Binding-site contacts:
Ligand atom O7 contacts residue ASN64 of chain 1.E at 3.8 Å.
Ligand atom O5 contacts residue ASN64 of chain 1.E at 2.4 Å (h-bond).
Ligand atom C8 contacts residue ASN64 of chain 1.E at 4.3 Å.
Ligand atom C4 contacts residue ASN64 of chain 1.E at 4.3 Å.
Ligand atom C1 contacts residue ASN64 of chain 1.E at 1.5 Å.
Ligand atom N2 contacts residue ASN64 of chain 1.E at 3.1 Å (h-bond).
Ligand atom C3 contacts residue ASN64 of chain 1.E at 4.0 Å.
Ligand atom O5 contacts residue PHE95 of chain 1.E at 3.6 Å.
Ligand atom C1 contacts residue PHE95 of chain 1.E at 4.0 Å (hydrophobic).
Ligand atom C7 contacts residue ASN64 of chain 1.E at 3.6 Å.
Ligand atom C8 contacts residue ARG63 of chain 1.E at 3.5 Å.
Ligand atom C2 contacts residue ASN64 of chain 1.E at 2.6 Å.
Ligand atom C5 contacts residue ASN64 of chain 1.E at 3.7 Å.

Sequence of chain 1.E:
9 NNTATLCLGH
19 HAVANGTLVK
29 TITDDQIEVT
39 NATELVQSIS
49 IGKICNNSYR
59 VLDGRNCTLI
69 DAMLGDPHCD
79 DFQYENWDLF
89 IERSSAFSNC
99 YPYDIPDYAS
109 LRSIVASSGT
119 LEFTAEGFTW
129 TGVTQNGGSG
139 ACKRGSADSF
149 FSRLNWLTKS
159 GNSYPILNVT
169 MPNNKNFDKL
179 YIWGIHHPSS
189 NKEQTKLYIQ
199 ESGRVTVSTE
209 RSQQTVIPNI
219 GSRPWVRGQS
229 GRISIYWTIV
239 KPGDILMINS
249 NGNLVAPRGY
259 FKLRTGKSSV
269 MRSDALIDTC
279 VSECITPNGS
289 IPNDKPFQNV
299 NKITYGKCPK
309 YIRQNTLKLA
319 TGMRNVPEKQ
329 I

This protein binds this small molecule.
Small molecule (SMILES): CC(=O)N[C@@H]1[C@@H](O)[C@H](O)[C@@H](CO)O[C@H]1O